Binding-site contacts:
Ligand atom C9 contacts residue GLN195 of chain 1.A at 3.9 Å.
Ligand atom S1 contacts residue SER193 of chain 1.A at 3.8 Å.
Ligand atom N2 contacts residue CYS194 of chain 1.A at 4.2 Å.
Ligand atom C6 contacts residue GLY219 of chain 1.A at 4.0 Å.
Ligand atom C5 contacts residue GLY219 of chain 1.A at 4.1 Å.
Ligand atom C5 contacts residue CYS194 of chain 1.A at 4.1 Å (hydrophobic).
Ligand atom N3 contacts residue SER193 of chain 1.A at 2.4 Å (h-bond).
Ligand atom C7 contacts residue GLN195 of chain 1.A at 3.9 Å.
Ligand atom O2 contacts residue HIS46 of chain 1.A at 3.0 Å (h-bond).
Ligand atom C9 contacts residue HIS46 of chain 1.A at 4.1 Å.
Ligand atom S1 contacts residue GLY219 of chain 1.A at 4.1 Å.
Ligand atom C6 contacts residue CYS222 of chain 1.A at 3.8 Å (hydrophobic).
Ligand atom C4 contacts residue SER198 of chain 1.A at 4.1 Å.
Ligand atom C10 contacts residue TRP218 of chain 1.A at 3.7 Å (hydrophobic).
Ligand atom N2 contacts residue GLY219 of chain 1.A at 4.0 Å.
Ligand atom C1 contacts residue GLY219 of chain 1.A at 3.8 Å.
Ligand atom C9 contacts residue SER198 of chain 1.A at 3.9 Å.
Ligand atom C2 contacts residue GLN195 of chain 1.A at 4.2 Å.
Ligand atom N3 contacts residue ASP192 of chain 1.A at 3.8 Å.
Ligand atom C10 contacts residue GLY219 of chain 1.A at 3.9 Å.
Ligand atom C8 contacts residue GLN195 of chain 1.A at 3.3 Å.
Ligand atom S1 contacts residue TRP218 of chain 1.A at 3.7 Å.
Ligand atom O3 contacts residue GLN195 of chain 1.A at 3.6 Å.
Ligand atom O2 contacts residue SER198 of chain 1.A at 3.0 Å (h-bond).
Ligand atom S1 contacts residue VAL216 of chain 1.A at 4.0 Å.
Ligand atom C6 contacts residue GLY221 of chain 1.A at 3.4 Å.
Ligand atom N1 contacts residue GLN195 of chain 1.A at 3.4 Å.
Ligand atom C1 contacts residue GLY221 of chain 1.A at 3.1 Å.
Ligand atom O3 contacts residue GLY196 of chain 1.A at 2.7 Å (h-bond).
Ligand atom C6 contacts residue CYS194 of chain 1.A at 4.1 Å (hydrophobic).
Ligand atom O3 contacts residue SER198 of chain 1.A at 4.2 Å.
Ligand atom C3 contacts residue GLN195 of chain 1.A at 4.0 Å.
Ligand atom N3 contacts residue GLY229 of chain 1.A at 3.3 Å.
Ligand atom N3 contacts residue TRP218 of chain 1.A at 3.6 Å.
Ligand atom C1 contacts residue CYS222 of chain 1.A at 3.4 Å (hydrophobic).
Ligand atom C9 contacts residue GLY196 of chain 1.A at 3.6 Å.
Ligand atom N2 contacts residue GLY221 of chain 1.A at 3.0 Å (h-bond).
Ligand atom C10 contacts residue SER193 of chain 1.A at 3.2 Å.
Ligand atom N2 contacts residue SER193 of chain 1.A at 3.6 Å (h-bond).
Ligand atom N2 contacts residue CYS222 of chain 1.A at 3.9 Å.

Sequence of chain 1.A:
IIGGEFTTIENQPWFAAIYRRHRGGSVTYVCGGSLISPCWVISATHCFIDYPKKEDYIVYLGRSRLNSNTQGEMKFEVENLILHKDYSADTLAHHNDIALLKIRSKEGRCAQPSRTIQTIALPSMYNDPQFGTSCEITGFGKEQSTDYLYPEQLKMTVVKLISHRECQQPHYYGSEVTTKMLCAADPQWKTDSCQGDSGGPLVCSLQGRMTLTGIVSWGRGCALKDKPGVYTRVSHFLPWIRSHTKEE

The protein below binds the small molecule below.
Small molecule (SMILES): Nc1nc2ccc(C(=O)NCC(=O)O)cc2s1